A protein and the small-molecule ligand that binds it are described below.
Small molecule (SMILES): CC(=O)N[C@H]1[C@H](O[C@H]2[C@H](O)[C@@H](NC(C)=O)CO[C@@H]2CO)O[C@H](CO)[C@@H](O)[C@@H]1O

Binding-site contacts:
Ligand atom O5 contacts residue ASN12 of chain 10.J at 2.7 Å (h-bond).
Ligand atom N2 contacts residue ASN12 of chain 10.J at 3.8 Å.
Ligand atom C2 contacts residue ASN12 of chain 10.J at 3.2 Å.
Ligand atom O7 contacts residue ASN12 of chain 10.J at 3.7 Å.
Ligand atom C1 contacts residue ASN12 of chain 10.J at 2.1 Å.
Ligand atom C5 contacts residue ASN12 of chain 10.J at 4.1 Å.
Ligand atom C7 contacts residue ASN12 of chain 10.J at 3.9 Å.

Sequence of chain 10.J:
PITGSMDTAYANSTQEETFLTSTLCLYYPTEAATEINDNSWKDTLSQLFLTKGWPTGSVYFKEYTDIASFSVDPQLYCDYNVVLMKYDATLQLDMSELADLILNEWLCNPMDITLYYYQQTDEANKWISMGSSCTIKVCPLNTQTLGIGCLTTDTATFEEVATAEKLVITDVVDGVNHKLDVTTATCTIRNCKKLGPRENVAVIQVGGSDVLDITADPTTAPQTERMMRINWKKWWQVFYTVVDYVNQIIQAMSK